Sequence of chain 1.A:
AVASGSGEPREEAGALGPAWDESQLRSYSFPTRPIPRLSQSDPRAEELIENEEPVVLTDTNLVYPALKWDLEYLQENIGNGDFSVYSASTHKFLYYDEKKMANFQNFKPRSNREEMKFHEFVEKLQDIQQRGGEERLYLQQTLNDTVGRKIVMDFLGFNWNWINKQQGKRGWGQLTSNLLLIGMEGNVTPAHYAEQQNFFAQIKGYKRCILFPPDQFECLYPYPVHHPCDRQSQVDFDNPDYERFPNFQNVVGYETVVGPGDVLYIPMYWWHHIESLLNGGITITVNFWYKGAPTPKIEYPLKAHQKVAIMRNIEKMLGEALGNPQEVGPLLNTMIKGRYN

The small molecule below binds the protein below.
Small molecule (SMILES): O=C(O)CCC(=O)C(=O)O

Binding-site contacts:
Ligand atom O3 contacts residue ILE281 of chain 1.A at 3.9 Å.
Ligand atom O3 contacts residue LYS214 of chain 1.A at 3.9 Å.
Ligand atom C1 contacts residue HIS279 of chain 1.A at 4.0 Å.
Ligand atom C4 contacts residue LEU188 of chain 1.A at 3.5 Å (hydrophobic).
Ligand atom C5 contacts residue THR196 of chain 1.A at 3.4 Å.
Ligand atom C5 contacts residue TYR145 of chain 1.A at 3.1 Å (hydrophobic).
Ligand atom O1 contacts residue ASN205 of chain 1.A at 3.2 Å (h-bond).
Ligand atom O5 contacts residue HIS279 of chain 1.A at 3.4 Å (h-bond).
Ligand atom O5 contacts residue BCT1 of chain 1.F at 3.7 Å.
Ligand atom O5 contacts residue FE21 of chain 1.C at 2.1 Å.
Ligand atom C3 contacts residue ILE281 of chain 1.A at 3.8 Å (hydrophobic).
Ligand atom C1 contacts residue FE21 of chain 1.C at 2.8 Å.
Ligand atom O4 contacts residue LYS214 of chain 1.A at 2.8 Å (salt-bridge).
Ligand atom C4 contacts residue THR196 of chain 1.A at 3.5 Å.
Ligand atom C1 contacts residue ASN294 of chain 1.A at 3.6 Å.
Ligand atom C5 contacts residue LEU188 of chain 1.A at 3.5 Å (hydrophobic).
Ligand atom C1 contacts residue ASN205 of chain 1.A at 3.4 Å.
Ligand atom O2 contacts residue HIS279 of chain 1.A at 3.2 Å (h-bond).
Ligand atom O4 contacts residue PHE207 of chain 1.A at 3.3 Å.
Ligand atom O2 contacts residue ASN205 of chain 1.A at 2.7 Å (h-bond).
Ligand atom O2 contacts residue TRP296 of chain 1.A at 3.1 Å.
Ligand atom C5 contacts residue ILE281 of chain 1.A at 3.8 Å (hydrophobic).
Ligand atom O1 contacts residue FE21 of chain 1.C at 4.0 Å.
Ligand atom O5 contacts residue HIS199 of chain 1.A at 3.0 Å (h-bond).
Ligand atom O3 contacts residue THR196 of chain 1.A at 2.6 Å (h-bond).
Ligand atom C3 contacts residue LEU188 of chain 1.A at 3.6 Å (hydrophobic).
Ligand atom C3 contacts residue PHE207 of chain 1.A at 3.8 Å (hydrophobic).
Ligand atom O2 contacts residue BCT1 of chain 1.F at 3.5 Å (h-bond).
Ligand atom O1 contacts residue ASN294 of chain 1.A at 2.7 Å (h-bond).
Ligand atom C2 contacts residue ILE281 of chain 1.A at 3.9 Å (hydrophobic).
Ligand atom C5 contacts residue LYS214 of chain 1.A at 3.7 Å.
Ligand atom O4 contacts residue ILE281 of chain 1.A at 3.4 Å.
Ligand atom O2 contacts residue FE21 of chain 1.C at 2.2 Å.
Ligand atom O3 contacts residue TYR145 of chain 1.A at 2.4 Å (h-bond).
Ligand atom O1 contacts residue PHE207 of chain 1.A at 3.5 Å.
Ligand atom C1 contacts residue TRP296 of chain 1.A at 3.7 Å (hydrophobic).
Ligand atom O4 contacts residue LEU188 of chain 1.A at 3.6 Å.
Ligand atom O4 contacts residue TYR145 of chain 1.A at 3.3 Å (h-bond).
Ligand atom C2 contacts residue FE21 of chain 1.C at 2.8 Å.
Ligand atom O1 contacts residue TRP296 of chain 1.A at 3.8 Å.